Sequence of chain 1.F:
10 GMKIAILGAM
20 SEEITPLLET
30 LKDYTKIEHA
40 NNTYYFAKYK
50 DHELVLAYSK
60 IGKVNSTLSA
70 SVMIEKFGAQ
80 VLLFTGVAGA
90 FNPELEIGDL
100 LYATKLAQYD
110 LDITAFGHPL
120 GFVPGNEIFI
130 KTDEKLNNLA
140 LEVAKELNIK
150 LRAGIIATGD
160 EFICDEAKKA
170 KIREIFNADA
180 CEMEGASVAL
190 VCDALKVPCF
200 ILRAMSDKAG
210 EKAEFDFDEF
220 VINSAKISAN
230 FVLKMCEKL

Sequence of chain 1.E:
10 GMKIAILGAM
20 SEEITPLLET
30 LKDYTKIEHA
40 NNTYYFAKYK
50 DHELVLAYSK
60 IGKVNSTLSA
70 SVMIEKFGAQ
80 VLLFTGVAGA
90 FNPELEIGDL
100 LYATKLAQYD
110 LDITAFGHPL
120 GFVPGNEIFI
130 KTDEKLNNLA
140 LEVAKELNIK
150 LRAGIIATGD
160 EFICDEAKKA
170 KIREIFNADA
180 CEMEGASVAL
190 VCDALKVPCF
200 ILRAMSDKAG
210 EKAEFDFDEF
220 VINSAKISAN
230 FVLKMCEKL

The small molecule below binds the protein below.
Small molecule (SMILES): CCCCCCSC[C@H]1CN(Cc2c[nH]c3c(N)ncnc23)C[C@@H]1O

Binding-site contacts:
Ligand atom C24 contacts residue PRO123 of chain 1.F at 3.6 Å (hydrophobic).
Ligand atom C21 contacts residue ILE60 of chain 1.E at 3.7 Å (hydrophobic).
Ligand atom C8 contacts residue SER205 of chain 1.E at 3.4 Å.
Ligand atom C10 contacts residue VAL86 of chain 1.E at 3.1 Å (hydrophobic).
Ligand atom C20 contacts residue PHE115 of chain 1.F at 3.6 Å (hydrophobic).
Ligand atom C21 contacts residue PHE115 of chain 1.F at 3.6 Å (hydrophobic).
Ligand atom C2 contacts residue ILE162 of chain 1.E at 3.7 Å (hydrophobic).
Ligand atom C1A contacts residue PHE216 of chain 1.E at 3.6 Å (hydrophobic).
Ligand atom C5 contacts residue GLY88 of chain 1.E at 3.6 Å.
Ligand atom N1 contacts residue CYS180 of chain 1.E at 3.6 Å.
Ligand atom N7 contacts residue SER205 of chain 1.E at 3.6 Å (h-bond).
Ligand atom O3A contacts residue ALA18 of chain 1.E at 3.5 Å.
Ligand atom C2A contacts residue MET182 of chain 1.E at 3.7 Å (hydrophobic).
Ligand atom N3 contacts residue GLU181 of chain 1.E at 3.5 Å.
Ligand atom N6 contacts residue ALA208 of chain 1.E at 3.7 Å.
Ligand atom N7 contacts residue GLY88 of chain 1.E at 3.2 Å (h-bond).
Ligand atom C2 contacts residue PHE161 of chain 1.E at 3.7 Å (hydrophobic).
Ligand atom C5 contacts residue PHE161 of chain 1.E at 3.4 Å (hydrophobic).
Ligand atom C8 contacts residue GLY88 of chain 1.E at 3.5 Å.
Ligand atom C3A contacts residue GLU183 of chain 1.E at 3.4 Å.
Ligand atom C23 contacts residue PHE115 of chain 1.F at 3.5 Å (hydrophobic).
Ligand atom C2A contacts residue GLU183 of chain 1.E at 3.5 Å.
Ligand atom N7 contacts residue ASP206 of chain 1.E at 2.7 Å (salt-bridge).
Ligand atom N6 contacts residue ILE162 of chain 1.E at 2.8 Å (h-bond).
Ligand atom O3A contacts residue ILE60 of chain 1.E at 3.5 Å.
Ligand atom C9 contacts residue ALA87 of chain 1.E at 3.7 Å (hydrophobic).
Ligand atom C3A contacts residue MET182 of chain 1.E at 3.7 Å (hydrophobic).
Ligand atom N6 contacts residue PHE161 of chain 1.E at 3.5 Å.
Ligand atom C5A contacts residue PHE161 of chain 1.E at 3.6 Å (hydrophobic).
Ligand atom C6 contacts residue PHE161 of chain 1.E at 3.4 Å (hydrophobic).
Ligand atom C5 contacts residue ASP206 of chain 1.E at 3.7 Å.
Ligand atom N1 contacts residue ILE162 of chain 1.E at 3.0 Å (h-bond).
Ligand atom N6 contacts residue ASP206 of chain 1.E at 2.9 Å (salt-bridge).
Ligand atom O3A contacts residue GLU183 of chain 1.E at 2.7 Å (salt-bridge).
Ligand atom N3 contacts residue MET182 of chain 1.E at 3.6 Å.
Ligand atom C2 contacts residue GLU160 of chain 1.E at 3.6 Å.
Ligand atom N7 contacts residue ALA87 of chain 1.E at 3.4 Å.
Ligand atom C8 contacts residue ALA87 of chain 1.E at 3.3 Å (hydrophobic).
Ligand atom C8 contacts residue ASP206 of chain 1.E at 3.6 Å.
Ligand atom N1 contacts residue PHE161 of chain 1.E at 3.5 Å.